Sequence of chain 1.F:
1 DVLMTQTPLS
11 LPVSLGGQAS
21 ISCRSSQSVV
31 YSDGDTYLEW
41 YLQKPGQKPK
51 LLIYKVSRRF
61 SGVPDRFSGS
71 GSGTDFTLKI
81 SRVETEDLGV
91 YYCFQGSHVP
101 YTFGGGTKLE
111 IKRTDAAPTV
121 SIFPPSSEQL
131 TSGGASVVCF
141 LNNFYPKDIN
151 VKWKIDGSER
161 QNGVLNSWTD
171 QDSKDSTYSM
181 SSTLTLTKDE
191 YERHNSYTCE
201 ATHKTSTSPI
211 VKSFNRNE

The protein below binds the small molecule below.
Small molecule (SMILES): CC[C@H](C)[C@H](NC(=O)CNC(=O)[C@@H](NC(=O)[C@H](C)N)C(C)C)C(=O)NCC(=O)N[C@@H](C)C(=O)N[C@H](C(=O)N[C@H](C=O)Cc1ccccc1)C(C)C

Binding-site contacts:
Ligand atom O contacts residue PHE102 of chain 1.D at 2.8 Å (h-bond).
Ligand atom N contacts residue TYR101 of chain 1.F at 3.2 Å (h-bond).
Ligand atom N contacts residue TYR101 of chain 1.D at 3.8 Å.
Ligand atom CA contacts residue TYR31 of chain 1.F at 3.8 Å (hydrophobic).
Ligand atom O contacts residue GLY103 of chain 1.D at 3.4 Å (h-bond).
Ligand atom CG2 contacts residue GLY96 of chain 1.F at 3.7 Å.
Ligand atom C contacts residue PHE102 of chain 1.D at 3.8 Å (hydrophobic).
Ligand atom CG2 contacts residue ALA59 of chain 1.D at 3.7 Å (hydrophobic).
Ligand atom CA contacts residue LEU99 of chain 1.D at 3.8 Å (hydrophobic).
Ligand atom CD1 contacts residue ALA50 of chain 1.D at 3.6 Å (hydrophobic).
Ligand atom N contacts residue GLY96 of chain 1.F at 3.0 Å (h-bond).
Ligand atom C contacts residue GLY96 of chain 1.F at 3.6 Å.
Ligand atom CA contacts residue GLU33 of chain 1.D at 3.8 Å.
Ligand atom C contacts residue GLU33 of chain 1.D at 3.7 Å.
Ligand atom CG1 contacts residue GLU33 of chain 1.D at 3.3 Å.
Ligand atom O contacts residue PHE102 of chain 1.D at 3.3 Å.
Ligand atom CA contacts residue GLY96 of chain 1.F at 3.4 Å.
Ligand atom O contacts residue LEU99 of chain 1.D at 3.7 Å.
Ligand atom N contacts residue GLU33 of chain 1.D at 3.2 Å (salt-bridge).
Ligand atom O contacts residue TYR101 of chain 1.D at 3.5 Å (h-bond).
Ligand atom CD1 contacts residue ALA59 of chain 1.D at 3.8 Å (hydrophobic).
Ligand atom CA contacts residue GLU39 of chain 1.F at 3.8 Å.
Ligand atom N contacts residue GLU33 of chain 1.D at 2.7 Å (salt-bridge).
Ligand atom O contacts residue TYR101 of chain 1.D at 3.6 Å.
Ligand atom N contacts residue GLY103 of chain 1.D at 2.9 Å (h-bond).
Ligand atom CD1 contacts residue SER58 of chain 1.D at 3.6 Å.
Ligand atom CB contacts residue GLY96 of chain 1.F at 3.6 Å.
Ligand atom C contacts residue TYR101 of chain 1.F at 3.7 Å (hydrophobic).
Ligand atom CG1 contacts residue PHE102 of chain 1.D at 3.7 Å (hydrophobic).
Ligand atom CD1 contacts residue ALA57 of chain 1.D at 3.4 Å (hydrophobic).
Ligand atom CG1 contacts residue TYR31 of chain 1.F at 3.7 Å (hydrophobic).
Ligand atom C contacts residue GLU33 of chain 1.D at 3.7 Å.
Ligand atom CA contacts residue GLU33 of chain 1.D at 3.5 Å.
Ligand atom CG2 contacts residue TYR31 of chain 1.F at 3.2 Å (hydrophobic).
Ligand atom CA contacts residue ASP52 of chain 1.D at 3.7 Å.
Ligand atom CA contacts residue TYR101 of chain 1.F at 3.8 Å (hydrophobic).
Ligand atom N contacts residue GLU39 of chain 1.F at 2.7 Å (salt-bridge).
Ligand atom CB contacts residue TYR101 of chain 1.D at 3.5 Å (hydrophobic).
Ligand atom C contacts residue TYR101 of chain 1.D at 3.7 Å (hydrophobic).
Ligand atom CG2 contacts residue TYR37 of chain 1.F at 3.5 Å (hydrophobic).

Sequence of chain 1.D:
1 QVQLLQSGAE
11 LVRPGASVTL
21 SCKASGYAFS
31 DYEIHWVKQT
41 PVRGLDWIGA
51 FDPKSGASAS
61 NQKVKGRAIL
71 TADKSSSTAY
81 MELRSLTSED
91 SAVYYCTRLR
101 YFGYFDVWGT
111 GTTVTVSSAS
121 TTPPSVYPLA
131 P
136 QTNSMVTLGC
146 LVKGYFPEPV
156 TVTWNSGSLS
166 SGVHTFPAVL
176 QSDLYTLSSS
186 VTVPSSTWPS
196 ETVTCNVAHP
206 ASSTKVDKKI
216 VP